Sequence of chain 1.D:
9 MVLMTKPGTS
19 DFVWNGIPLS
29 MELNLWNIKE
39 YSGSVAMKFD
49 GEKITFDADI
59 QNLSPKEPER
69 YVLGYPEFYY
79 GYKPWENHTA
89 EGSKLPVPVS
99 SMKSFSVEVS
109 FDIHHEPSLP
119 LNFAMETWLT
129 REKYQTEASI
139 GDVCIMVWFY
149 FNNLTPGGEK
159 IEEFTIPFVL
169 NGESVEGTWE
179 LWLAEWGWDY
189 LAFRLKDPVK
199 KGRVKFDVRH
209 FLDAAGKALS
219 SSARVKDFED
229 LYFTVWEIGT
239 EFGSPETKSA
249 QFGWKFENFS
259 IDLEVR

Binding-site contacts:
Ligand atom C2 contacts residue LYS81 of chain 1.D at 3.9 Å.
Ligand atom C4 contacts residue TRP83 of chain 1.D at 3.9 Å (hydrophobic).
Ligand atom O1 contacts residue MET144 of chain 1.D at 3.5 Å (h-bond).
Ligand atom O2 contacts residue ARG68 of chain 1.D at 3.3 Å (salt-bridge).
Ligand atom C5 contacts residue GLU239 of chain 1.D at 3.9 Å.
Ligand atom C3 contacts residue TRP34 of chain 1.D at 3.9 Å (hydrophobic).
Ligand atom C6 contacts residue GLU124 of chain 1.D at 3.9 Å.
Ligand atom O2 contacts residue ASN32 of chain 1.D at 3.1 Å (h-bond).
Ligand atom O1 contacts residue CYS142 of chain 1.D at 3.2 Å (h-bond).
Ligand atom C5 contacts residue TRP34 of chain 1.D at 3.9 Å (hydrophobic).
Ligand atom C5 contacts residue GLU124 of chain 1.D at 3.6 Å.
Ligand atom C4 contacts residue TRP34 of chain 1.D at 3.8 Å (hydrophobic).
Ligand atom O1 contacts residue TYR188 of chain 1.D at 3.9 Å.
Ligand atom O2 contacts residue LYS81 of chain 1.D at 3.2 Å (salt-bridge).
Ligand atom C3 contacts residue LYS81 of chain 1.D at 4.0 Å.
Ligand atom C3 contacts residue TRP126 of chain 1.D at 3.9 Å (hydrophobic).
Ligand atom C6 contacts residue GLU239 of chain 1.D at 3.7 Å.
Ligand atom O2 contacts residue TRP184 of chain 1.D at 3.6 Å.
Ligand atom O6 contacts residue TRP34 of chain 1.D at 2.9 Å (h-bond).
Ligand atom C6 contacts residue TYR73 of chain 1.D at 3.6 Å (hydrophobic).
Ligand atom O5 contacts residue GLU124 of chain 1.D at 4.0 Å.
Ligand atom C1 contacts residue TRP34 of chain 1.D at 3.7 Å (hydrophobic).
Ligand atom O2 contacts residue TYR188 of chain 1.D at 3.8 Å.
Ligand atom O6 contacts residue ARG68 of chain 1.D at 3.0 Å (salt-bridge).
Ligand atom O3 contacts residue TRP186 of chain 1.D at 3.5 Å.
Ligand atom O3 contacts residue ARG68 of chain 1.D at 2.6 Å (salt-bridge).
Ligand atom C3 contacts residue ARG68 of chain 1.D at 3.7 Å.
Ligand atom O4 contacts residue TRP126 of chain 1.D at 3.6 Å.
Ligand atom O3 contacts residue LYS81 of chain 1.D at 3.0 Å (salt-bridge).
Ligand atom C6 contacts residue TRP83 of chain 1.D at 3.8 Å (hydrophobic).
Ligand atom O2 contacts residue TRP186 of chain 1.D at 3.5 Å.
Ligand atom O1 contacts residue GLU124 of chain 1.D at 3.0 Å (salt-bridge).
Ligand atom O6 contacts residue GLU239 of chain 1.D at 2.9 Å (salt-bridge).
Ligand atom O6 contacts residue TYR73 of chain 1.D at 3.5 Å.
Ligand atom C2 contacts residue ARG68 of chain 1.D at 3.5 Å.
Ligand atom O6 contacts residue TRP34 of chain 1.D at 4.0 Å.
Ligand atom C6 contacts residue TRP34 of chain 1.D at 3.8 Å (hydrophobic).
Ligand atom O5 contacts residue GLU239 of chain 1.D at 2.9 Å (salt-bridge).
Ligand atom C1 contacts residue GLU239 of chain 1.D at 3.8 Å.
Ligand atom O3 contacts residue TRP83 of chain 1.D at 3.8 Å.

This small molecule binds to this protein.
Small molecule (SMILES): OC[C@H]1O[C@@H](O[C@H]2[C@H](O)[C@@H](O)[C@@H](O)O[C@@H]2CO)[C@H](O)[C@@H](O)[C@@H]1O